Sequence of chain 1.B:
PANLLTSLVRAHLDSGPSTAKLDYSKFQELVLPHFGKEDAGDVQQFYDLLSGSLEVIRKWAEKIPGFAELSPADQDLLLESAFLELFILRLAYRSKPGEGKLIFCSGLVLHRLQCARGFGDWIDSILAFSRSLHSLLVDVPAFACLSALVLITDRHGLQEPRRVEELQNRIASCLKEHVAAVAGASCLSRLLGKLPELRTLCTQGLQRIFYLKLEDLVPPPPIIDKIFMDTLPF

Binding-site contacts:
Ligand atom O11 contacts residue VAL161 of chain 1.B at 4.2 Å.
Ligand atom C15 contacts residue VAL161 of chain 1.B at 4.2 Å (hydrophobic).
Ligand atom C16 contacts residue LEU206 of chain 1.B at 3.7 Å (hydrophobic).
Ligand atom C2 contacts residue LEU160 of chain 1.B at 3.9 Å (hydrophobic).
Ligand atom C17 contacts residue LEU100 of chain 1.B at 4.0 Å (hydrophobic).
Ligand atom C7 contacts residue THR164 of chain 1.B at 4.4 Å.
Ligand atom C5 contacts residue THR164 of chain 1.B at 3.0 Å.
Ligand atom O10 contacts residue THR164 of chain 1.B at 4.0 Å.
Ligand atom C18 contacts residue LYS209 of chain 1.B at 3.6 Å.
Ligand atom C12 contacts residue LEU160 of chain 1.B at 4.3 Å (hydrophobic).
Ligand atom O8 contacts residue LEU160 of chain 1.B at 2.6 Å (h-bond).
Ligand atom O9 contacts residue GLN179 of chain 1.B at 2.6 Å (h-bond).
Ligand atom C15 contacts residue LEU210 of chain 1.B at 4.5 Å (hydrophobic).
Ligand atom C15 contacts residue LEU206 of chain 1.B at 3.9 Å (hydrophobic).
Ligand atom O9 contacts residue THR164 of chain 1.B at 2.6 Å (h-bond).
Ligand atom C6 contacts residue ILE163 of chain 1.B at 4.2 Å (hydrophobic).
Ligand atom C14 contacts residue LEU207 of chain 1.B at 4.3 Å (hydrophobic).
Ligand atom O8 contacts residue THR164 of chain 1.B at 3.5 Å (h-bond).
Ligand atom C14 contacts residue LEU157 of chain 1.B at 4.3 Å (hydrophobic).
Ligand atom C7 contacts residue VAL161 of chain 1.B at 4.1 Å (hydrophobic).
Ligand atom C13 contacts residue VAL161 of chain 1.B at 3.7 Å (hydrophobic).
Ligand atom C6 contacts residue THR164 of chain 1.B at 3.4 Å.
Ligand atom C18 contacts residue LEU210 of chain 1.B at 4.2 Å (hydrophobic).
Ligand atom C5 contacts residue LEU160 of chain 1.B at 4.2 Å (hydrophobic).
Ligand atom C5 contacts residue GLN179 of chain 1.B at 3.3 Å.
Ligand atom C16 contacts residue LEU210 of chain 1.B at 3.5 Å (hydrophobic).
Ligand atom C12 contacts residue LEU157 of chain 1.B at 4.4 Å (hydrophobic).
Ligand atom O8 contacts residue GLN179 of chain 1.B at 2.7 Å (h-bond).
Ligand atom C16 contacts residue LEU213 of chain 1.B at 4.3 Å (hydrophobic).
Ligand atom C7 contacts residue LEU160 of chain 1.B at 2.8 Å (hydrophobic).
Ligand atom C14 contacts residue LEU206 of chain 1.B at 4.0 Å (hydrophobic).
Ligand atom C6 contacts residue GLN179 of chain 1.B at 3.4 Å.
Ligand atom C17 contacts residue LEU206 of chain 1.B at 3.5 Å (hydrophobic).
Ligand atom C18 contacts residue LEU206 of chain 1.B at 3.6 Å (hydrophobic).
Ligand atom C18 contacts residue PHE140 of chain 1.B at 4.2 Å (hydrophobic).
Ligand atom C14 contacts residue LEU210 of chain 1.B at 4.4 Å (hydrophobic).
Ligand atom O8 contacts residue ILE163 of chain 1.B at 3.0 Å (h-bond).
Ligand atom C13 contacts residue LEU157 of chain 1.B at 3.8 Å (hydrophobic).
Ligand atom C4 contacts residue THR164 of chain 1.B at 3.7 Å.
Ligand atom C6 contacts residue LEU160 of chain 1.B at 3.0 Å (hydrophobic).

This small molecule binds to this protein.
Small molecule (SMILES): CCCCCCCC(=O)c1cc(O)c(O)c(O)c1